Sequence of chain 1.Q:
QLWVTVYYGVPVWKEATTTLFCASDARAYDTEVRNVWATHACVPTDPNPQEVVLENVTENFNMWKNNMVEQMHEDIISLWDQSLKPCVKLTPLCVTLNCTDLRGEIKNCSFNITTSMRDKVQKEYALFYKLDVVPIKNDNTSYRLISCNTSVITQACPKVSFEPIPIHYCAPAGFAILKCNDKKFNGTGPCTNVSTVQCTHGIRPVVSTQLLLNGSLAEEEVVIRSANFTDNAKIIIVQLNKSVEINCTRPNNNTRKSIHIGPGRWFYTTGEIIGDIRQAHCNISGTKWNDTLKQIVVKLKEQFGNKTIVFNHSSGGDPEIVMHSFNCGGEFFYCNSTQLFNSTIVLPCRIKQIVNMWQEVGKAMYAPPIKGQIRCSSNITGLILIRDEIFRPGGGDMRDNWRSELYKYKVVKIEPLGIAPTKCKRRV

Binding-site contacts:
Ligand atom C3 contacts residue ASN304 of chain 1.Q at 3.8 Å.
Ligand atom C1 contacts residue ASN304 of chain 1.Q at 1.5 Å.
Ligand atom C7 contacts residue ASN304 of chain 1.Q at 3.4 Å.
Ligand atom C8 contacts residue ASN304 of chain 1.Q at 3.8 Å.
Ligand atom C5 contacts residue ASN304 of chain 1.Q at 3.7 Å.
Ligand atom O7 contacts residue ASN340 of chain 1.Q at 4.5 Å.
Ligand atom C4 contacts residue ASN304 of chain 1.Q at 4.2 Å.
Ligand atom C8 contacts residue GLU302 of chain 1.Q at 3.1 Å.
Ligand atom C8 contacts residue ASN340 of chain 1.Q at 3.1 Å.
Ligand atom C8 contacts residue ILE341 of chain 1.Q at 4.4 Å (hydrophobic).
Ligand atom N2 contacts residue ASN304 of chain 1.Q at 2.9 Å (h-bond).
Ligand atom C8 contacts residue ILE303 of chain 1.Q at 4.1 Å (hydrophobic).
Ligand atom O7 contacts residue ASN304 of chain 1.Q at 3.6 Å (h-bond).
Ligand atom O3 contacts residue GLU302 of chain 1.Q at 4.0 Å.
Ligand atom N2 contacts residue GLU302 of chain 1.Q at 4.2 Å.
Ligand atom C7 contacts residue GLU302 of chain 1.Q at 4.5 Å.
Ligand atom O5 contacts residue ASN304 of chain 1.Q at 2.4 Å (h-bond).
Ligand atom C2 contacts residue ASN304 of chain 1.Q at 2.5 Å.
Ligand atom C8 contacts residue SER342 of chain 1.Q at 3.9 Å.
Ligand atom C7 contacts residue ASN340 of chain 1.Q at 4.1 Å.
Ligand atom C3 contacts residue GLU302 of chain 1.Q at 3.9 Å.

The protein below binds the small molecule below.
Small molecule (SMILES): CC(=O)N[C@@H]1[C@@H](O)[C@H](O)[C@@H](CO)O[C@H]1O